Sequence of chain 4.A:
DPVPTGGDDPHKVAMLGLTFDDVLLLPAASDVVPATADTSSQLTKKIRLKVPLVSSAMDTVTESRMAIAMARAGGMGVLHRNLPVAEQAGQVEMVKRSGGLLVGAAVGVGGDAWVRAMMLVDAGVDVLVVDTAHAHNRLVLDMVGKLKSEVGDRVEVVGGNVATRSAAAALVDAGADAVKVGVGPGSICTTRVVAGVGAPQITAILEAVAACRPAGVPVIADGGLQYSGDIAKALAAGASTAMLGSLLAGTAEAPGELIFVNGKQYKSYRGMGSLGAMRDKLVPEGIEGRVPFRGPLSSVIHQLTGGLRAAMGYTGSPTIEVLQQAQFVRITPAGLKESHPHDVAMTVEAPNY

Binding-site contacts:
Ligand atom P contacts residue SER217 of chain 4.A at 3.7 Å.
Ligand atom N1 contacts residue GLU336 of chain 4.A at 2.9 Å (salt-bridge).
Ligand atom O3' contacts residue ASP252 of chain 4.A at 2.5 Å (salt-bridge).
Ligand atom O3P contacts residue GLY275 of chain 4.A at 2.9 Å (h-bond).
Ligand atom N1 contacts residue 4QO1 of chain 4.C at 3.5 Å.
Ligand atom O2' contacts residue ASN191 of chain 4.A at 3.6 Å.
Ligand atom O6 contacts residue MET302 of chain 4.A at 3.2 Å (h-bond).
Ligand atom O5' contacts residue GLY253 of chain 4.A at 3.6 Å.
Ligand atom C2 contacts residue 4QO1 of chain 4.C at 3.4 Å.
Ligand atom N7 contacts residue GLY301 of chain 4.A at 3.6 Å.
Ligand atom O1P contacts residue SER217 of chain 4.A at 3.0 Å (h-bond).
Ligand atom C8 contacts residue MET88 of chain 4.A at 3.6 Å (hydrophobic).
Ligand atom O6 contacts residue GLY301 of chain 4.A at 3.2 Å.
Ligand atom O1P contacts residue GLY253 of chain 4.A at 3.7 Å.
Ligand atom O2' contacts residue ASP252 of chain 4.A at 2.4 Å (salt-bridge).
Ligand atom O2P contacts residue SER217 of chain 4.A at 2.7 Å (h-bond).
Ligand atom C2 contacts residue GLU336 of chain 4.A at 3.6 Å.
Ligand atom O3' contacts residue MET273 of chain 4.A at 3.6 Å.
Ligand atom O3' contacts residue SER86 of chain 4.A at 2.8 Å (h-bond).
Ligand atom C6 contacts residue GLY303 of chain 4.A at 3.6 Å.
Ligand atom C4 contacts residue 4QO1 of chain 4.C at 3.7 Å.
Ligand atom O1P contacts residue GLY254 of chain 4.A at 2.7 Å (h-bond).
Ligand atom N7 contacts residue ILE218 of chain 4.A at 3.6 Å.
Ligand atom N3 contacts residue 4QO1 of chain 4.C at 3.5 Å.
Ligand atom C3' contacts residue SER86 of chain 4.A at 3.6 Å.
Ligand atom C2' contacts residue ASP252 of chain 4.A at 3.6 Å.
Ligand atom O5' contacts residue GLY216 of chain 4.A at 3.5 Å.
Ligand atom O6 contacts residue GLY337 of chain 4.A at 3.5 Å.
Ligand atom O2P contacts residue TYR299 of chain 4.A at 2.6 Å (h-bond).
Ligand atom O3P contacts residue SER276 of chain 4.A at 3.3 Å (h-bond).
Ligand atom C2 contacts residue CYS219 of chain 4.A at 3.2 Å (hydrophobic).
Ligand atom C4' contacts residue ASP252 of chain 4.A at 3.4 Å.
Ligand atom N7 contacts residue MET302 of chain 4.A at 3.1 Å (h-bond).
Ligand atom O2P contacts residue SER276 of chain 4.A at 3.3 Å (h-bond).
Ligand atom N3 contacts residue CYS219 of chain 4.A at 3.6 Å.
Ligand atom O6 contacts residue GLY303 of chain 4.A at 2.8 Å (h-bond).
Ligand atom C5' contacts residue TYR299 of chain 4.A at 3.5 Å (hydrophobic).
Ligand atom C3' contacts residue ASP252 of chain 4.A at 3.3 Å.
Ligand atom C5 contacts residue ILE218 of chain 4.A at 3.7 Å (hydrophobic).
Ligand atom O1P contacts residue GLY216 of chain 4.A at 3.6 Å.

The small molecule below binds the protein below.
Small molecule (SMILES): O=c1[nH]cnc2c1ncn2[C@@H]1O[C@H](COP(=O)(O)O)[C@@H](O)[C@H]1O